Sequence of chain 3.A:
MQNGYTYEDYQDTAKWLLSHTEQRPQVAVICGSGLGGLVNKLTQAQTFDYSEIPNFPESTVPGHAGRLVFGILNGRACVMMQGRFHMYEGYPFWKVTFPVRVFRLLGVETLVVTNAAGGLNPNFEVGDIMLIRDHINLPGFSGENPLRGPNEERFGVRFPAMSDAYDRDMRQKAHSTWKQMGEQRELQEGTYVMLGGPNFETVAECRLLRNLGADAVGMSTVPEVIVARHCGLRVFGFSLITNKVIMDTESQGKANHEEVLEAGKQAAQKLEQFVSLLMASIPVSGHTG

Sequence of chain 1.A:
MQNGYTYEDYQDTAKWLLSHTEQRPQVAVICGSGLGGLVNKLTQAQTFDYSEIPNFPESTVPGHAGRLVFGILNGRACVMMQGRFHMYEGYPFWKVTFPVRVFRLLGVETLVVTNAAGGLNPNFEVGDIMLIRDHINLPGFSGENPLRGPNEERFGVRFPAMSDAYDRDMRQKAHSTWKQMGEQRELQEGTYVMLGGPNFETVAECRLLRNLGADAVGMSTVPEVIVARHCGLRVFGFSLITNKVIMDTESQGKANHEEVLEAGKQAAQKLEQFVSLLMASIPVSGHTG

The protein below binds the small molecule below.
Small molecule (SMILES): O=c1[nH]cnc2c([C@@H]3O[C@H](CO)[C@@H](O)[C@H]3O)c[nH]c12

Binding-site contacts:
Ligand atom O4' contacts residue PO41 of chain 1.B at 3.5 Å (h-bond).
Ligand atom O6 contacts residue ASN243 of chain 1.A at 3.1 Å (h-bond).
Ligand atom O5' contacts residue HIS257 of chain 1.A at 2.8 Å (h-bond).
Ligand atom C6 contacts residue GLY118 of chain 1.A at 3.7 Å.
Ligand atom N1 contacts residue VAL217 of chain 1.A at 3.8 Å.
Ligand atom C6 contacts residue PHE200 of chain 1.A at 3.7 Å (hydrophobic).
Ligand atom N7 contacts residue ASN243 of chain 1.A at 2.9 Å (h-bond).
Ligand atom C5' contacts residue PHE159 of chain 3.A at 3.7 Å (hydrophobic).
Ligand atom C2' contacts residue MET219 of chain 1.A at 3.8 Å (hydrophobic).
Ligand atom C4' contacts residue SER33 of chain 1.A at 3.7 Å.
Ligand atom O3' contacts residue PO41 of chain 1.B at 2.6 Å (h-bond).
Ligand atom O2' contacts residue PO41 of chain 1.B at 3.0 Å (h-bond).
Ligand atom O3' contacts residue TYR88 of chain 1.A at 2.8 Å (h-bond).
Ligand atom O2' contacts residue GLY218 of chain 1.A at 3.8 Å.
Ligand atom C4' contacts residue PO41 of chain 1.B at 3.5 Å.
Ligand atom O2' contacts residue MET219 of chain 1.A at 2.8 Å (h-bond).
Ligand atom C8 contacts residue ALA116 of chain 1.A at 3.5 Å (hydrophobic).
Ligand atom C3' contacts residue TYR88 of chain 1.A at 3.7 Å (hydrophobic).
Ligand atom C9 contacts residue ALA116 of chain 1.A at 3.4 Å (hydrophobic).
Ligand atom O6 contacts residue GLY118 of chain 1.A at 3.3 Å.
Ligand atom C5 contacts residue GLY118 of chain 1.A at 3.6 Å.
Ligand atom N3 contacts residue MET219 of chain 1.A at 3.6 Å.
Ligand atom C3' contacts residue PO41 of chain 1.B at 3.4 Å.
Ligand atom C2 contacts residue GLU201 of chain 1.A at 3.2 Å.
Ligand atom C8 contacts residue THR242 of chain 1.A at 3.7 Å.
Ligand atom N1 contacts residue GLU201 of chain 1.A at 3.0 Å (salt-bridge).
Ligand atom C2 contacts residue MET219 of chain 1.A at 3.6 Å (hydrophobic).
Ligand atom C5 contacts residue PHE200 of chain 1.A at 3.7 Å (hydrophobic).
Ligand atom N1 contacts residue PHE200 of chain 1.A at 3.7 Å.
Ligand atom N7 contacts residue GLY118 of chain 1.A at 3.5 Å (h-bond).
Ligand atom N7 contacts residue ALA117 of chain 1.A at 3.7 Å.
Ligand atom O3' contacts residue HIS86 of chain 1.A at 3.4 Å (h-bond).
Ligand atom C8 contacts residue GLU259 of chain 1.A at 3.7 Å.
Ligand atom C5' contacts residue HIS257 of chain 1.A at 3.5 Å.
Ligand atom C1' contacts residue ALA116 of chain 1.A at 3.2 Å (hydrophobic).
Ligand atom C2 contacts residue VAL217 of chain 1.A at 3.8 Å (hydrophobic).
Ligand atom N7 contacts residue THR242 of chain 1.A at 3.7 Å.
Ligand atom C1' contacts residue PO41 of chain 1.B at 3.8 Å.
Ligand atom O5' contacts residue GLU259 of chain 1.A at 3.1 Å.
Ligand atom N3 contacts residue GLY218 of chain 1.A at 3.8 Å.